This protein binds this small molecule.
Small molecule (SMILES): CC(=O)N[C@H]1[C@H](O[C@H]2[C@H](O)[C@@H](NC(C)=O)CO[C@@H]2CO)O[C@H](CO)[C@@H](O[C@@H]2O[C@H](CO)[C@@H](O)[C@H](O)[C@@H]2O)[C@@H]1O

Binding-site contacts:
Ligand atom N2 contacts residue TRP222 of chain 1.E at 4.1 Å.
Ligand atom O7 contacts residue PRO221 of chain 1.E at 3.4 Å.
Ligand atom C6 contacts residue TRP222 of chain 1.E at 4.2 Å (hydrophobic).
Ligand atom O5 contacts residue TRP222 of chain 1.E at 4.1 Å.
Ligand atom C4 contacts residue TRP222 of chain 1.E at 4.0 Å (hydrophobic).
Ligand atom C8 contacts residue THR167 of chain 1.A at 4.4 Å.
Ligand atom C7 contacts residue PRO221 of chain 1.E at 4.3 Å (hydrophobic).
Ligand atom O7 contacts residue ASN165 of chain 1.A at 3.1 Å (h-bond).
Ligand atom O7 contacts residue TRP222 of chain 1.E at 2.9 Å (h-bond).
Ligand atom C2 contacts residue TRP222 of chain 1.E at 3.8 Å (hydrophobic).
Ligand atom C2 contacts residue SER219 of chain 1.E at 4.2 Å.
Ligand atom O6 contacts residue TRP222 of chain 1.E at 3.0 Å.
Ligand atom C7 contacts residue SER219 of chain 1.E at 3.7 Å.
Ligand atom C6 contacts residue VAL244 of chain 1.A at 4.2 Å (hydrophobic).
Ligand atom C2 contacts residue ASN165 of chain 1.A at 2.5 Å.
Ligand atom C1 contacts residue ASN165 of chain 1.A at 1.5 Å.
Ligand atom N2 contacts residue SER219 of chain 1.E at 3.4 Å (h-bond).
Ligand atom C1 contacts residue TRP222 of chain 1.E at 3.9 Å (hydrophobic).
Ligand atom C5 contacts residue ASN165 of chain 1.A at 3.6 Å.
Ligand atom O6 contacts residue THR167 of chain 1.A at 3.2 Å.
Ligand atom C6 contacts residue TRP222 of chain 1.E at 4.3 Å (hydrophobic).
Ligand atom C1 contacts residue SER219 of chain 1.E at 3.9 Å.
Ligand atom O7 contacts residue ARG220 of chain 1.E at 4.1 Å.
Ligand atom C4 contacts residue ASN165 of chain 1.A at 4.2 Å.
Ligand atom O3 contacts residue TRP222 of chain 1.E at 3.8 Å.
Ligand atom O5 contacts residue ASN165 of chain 1.A at 2.3 Å (h-bond).
Ligand atom C7 contacts residue TRP222 of chain 1.E at 3.9 Å (hydrophobic).
Ligand atom C8 contacts residue VAL242 of chain 1.A at 4.1 Å (hydrophobic).
Ligand atom C8 contacts residue SER219 of chain 1.E at 3.7 Å.
Ligand atom C5 contacts residue TRP222 of chain 1.E at 3.6 Å (hydrophobic).
Ligand atom C3 contacts residue ASN165 of chain 1.A at 3.8 Å.
Ligand atom O5 contacts residue TRP222 of chain 1.E at 3.9 Å.
Ligand atom C7 contacts residue ASN165 of chain 1.A at 3.3 Å.
Ligand atom N2 contacts residue ASN165 of chain 1.A at 3.0 Å (h-bond).
Ligand atom C6 contacts residue THR167 of chain 1.A at 3.5 Å.
Ligand atom C3 contacts residue TRP222 of chain 1.E at 4.3 Å (hydrophobic).

Sequence of chain 1.E:
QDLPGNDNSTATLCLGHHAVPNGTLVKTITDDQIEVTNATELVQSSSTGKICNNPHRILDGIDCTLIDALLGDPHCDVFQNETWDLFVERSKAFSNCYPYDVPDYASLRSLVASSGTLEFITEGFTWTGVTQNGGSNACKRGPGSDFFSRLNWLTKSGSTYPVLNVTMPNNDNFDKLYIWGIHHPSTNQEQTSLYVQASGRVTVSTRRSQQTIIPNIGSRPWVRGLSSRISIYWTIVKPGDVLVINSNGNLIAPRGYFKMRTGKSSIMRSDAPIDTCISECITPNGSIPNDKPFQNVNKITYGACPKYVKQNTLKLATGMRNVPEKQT

Sequence of chain 1.A:
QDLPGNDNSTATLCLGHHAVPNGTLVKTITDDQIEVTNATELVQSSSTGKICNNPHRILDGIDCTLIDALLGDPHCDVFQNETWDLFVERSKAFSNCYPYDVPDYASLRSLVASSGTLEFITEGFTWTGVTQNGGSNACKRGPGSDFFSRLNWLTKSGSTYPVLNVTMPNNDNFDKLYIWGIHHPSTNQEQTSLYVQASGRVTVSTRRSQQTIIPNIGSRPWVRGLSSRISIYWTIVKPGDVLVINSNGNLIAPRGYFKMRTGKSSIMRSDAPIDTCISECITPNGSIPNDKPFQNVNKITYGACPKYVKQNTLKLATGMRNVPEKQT